Sequence of chain 1.B:
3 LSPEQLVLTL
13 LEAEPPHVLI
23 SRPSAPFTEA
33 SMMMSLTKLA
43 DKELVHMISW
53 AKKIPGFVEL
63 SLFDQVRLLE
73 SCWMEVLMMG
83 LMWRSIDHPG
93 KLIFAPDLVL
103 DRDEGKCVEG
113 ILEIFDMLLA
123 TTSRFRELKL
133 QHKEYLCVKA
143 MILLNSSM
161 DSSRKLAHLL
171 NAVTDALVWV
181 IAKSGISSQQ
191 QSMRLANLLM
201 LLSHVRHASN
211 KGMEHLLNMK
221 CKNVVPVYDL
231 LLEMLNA

The protein below binds the small molecule below.
Small molecule (SMILES): O=c1c(-c2ccc(O)cc2)coc2cc(O)cc(O)c12

Binding-site contacts:
Ligand atom C12 contacts residue LEU79 of chain 1.B at 4.1 Å (hydrophobic).
Ligand atom O14 contacts residue GLU45 of chain 1.B at 2.8 Å (salt-bridge).
Ligand atom C16 contacts residue PHE96 of chain 1.B at 3.9 Å (hydrophobic).
Ligand atom O14 contacts residue ARG86 of chain 1.B at 3.1 Å (salt-bridge).
Ligand atom C3 contacts residue HIS215 of chain 1.B at 3.6 Å.
Ligand atom C2 contacts residue LEU216 of chain 1.B at 4.2 Å (hydrophobic).
Ligand atom O14 contacts residue LEU79 of chain 1.B at 3.5 Å (h-bond).
Ligand atom C2 contacts residue HIS215 of chain 1.B at 3.5 Å.
Ligand atom C3 contacts residue ILE116 of chain 1.B at 4.2 Å (hydrophobic).
Ligand atom O9 contacts residue LEU38 of chain 1.B at 3.9 Å.
Ligand atom O4 contacts residue ILE113 of chain 1.B at 4.2 Å.
Ligand atom C12 contacts residue MET76 of chain 1.B at 4.2 Å (hydrophobic).
Ligand atom C1 contacts residue LEU216 of chain 1.B at 4.0 Å (hydrophobic).
Ligand atom O9 contacts residue MET76 of chain 1.B at 4.1 Å.
Ligand atom C10 contacts residue MET76 of chain 1.B at 4.1 Å (hydrophobic).
Ligand atom O4 contacts residue ILE116 of chain 1.B at 3.3 Å.
Ligand atom O2 contacts residue HIS215 of chain 1.B at 2.5 Å (h-bond).
Ligand atom C3 contacts residue ILE113 of chain 1.B at 3.9 Å (hydrophobic).
Ligand atom C13 contacts residue MET80 of chain 1.B at 3.9 Å (hydrophobic).
Ligand atom C14 contacts residue ARG86 of chain 1.B at 4.2 Å.
Ligand atom O6 contacts residue PHE96 of chain 1.B at 3.9 Å.
Ligand atom C13 contacts residue LEU79 of chain 1.B at 3.5 Å (hydrophobic).
Ligand atom C11 contacts residue PHE96 of chain 1.B at 4.0 Å (hydrophobic).
Ligand atom C4 contacts residue ILE113 of chain 1.B at 4.2 Å (hydrophobic).
Ligand atom O2 contacts residue GLY212 of chain 1.B at 4.0 Å.
Ligand atom O2 contacts residue LEU216 of chain 1.B at 3.4 Å.
Ligand atom C13 contacts residue LEU83 of chain 1.B at 4.1 Å (hydrophobic).
Ligand atom C8 contacts residue LEU38 of chain 1.B at 3.6 Å (hydrophobic).
Ligand atom O2 contacts residue MET35 of chain 1.B at 3.9 Å.
Ligand atom C3 contacts residue GLY212 of chain 1.B at 3.9 Å.
Ligand atom C15 contacts residue PHE96 of chain 1.B at 3.9 Å (hydrophobic).
Ligand atom C14 contacts residue GLU45 of chain 1.B at 3.3 Å.
Ligand atom C15 contacts residue GLU45 of chain 1.B at 3.0 Å.
Ligand atom C14 contacts residue LEU79 of chain 1.B at 4.0 Å (hydrophobic).
Ligand atom C16 contacts residue LEU38 of chain 1.B at 3.9 Å (hydrophobic).
Ligand atom C12 contacts residue MET80 of chain 1.B at 4.0 Å (hydrophobic).
Ligand atom C15 contacts residue LEU41 of chain 1.B at 3.6 Å (hydrophobic).
Ligand atom C8 contacts residue MET76 of chain 1.B at 4.2 Å (hydrophobic).
Ligand atom C2 contacts residue GLY212 of chain 1.B at 3.9 Å.
Ligand atom C8 contacts residue ALA42 of chain 1.B at 4.1 Å (hydrophobic).